This small molecule binds to this protein.
Small molecule (SMILES): O=C(c1cc(=O)[nH]c2ccccc12)N1CCN(c2ccccc2)CC1

Sequence of chain 1.A:
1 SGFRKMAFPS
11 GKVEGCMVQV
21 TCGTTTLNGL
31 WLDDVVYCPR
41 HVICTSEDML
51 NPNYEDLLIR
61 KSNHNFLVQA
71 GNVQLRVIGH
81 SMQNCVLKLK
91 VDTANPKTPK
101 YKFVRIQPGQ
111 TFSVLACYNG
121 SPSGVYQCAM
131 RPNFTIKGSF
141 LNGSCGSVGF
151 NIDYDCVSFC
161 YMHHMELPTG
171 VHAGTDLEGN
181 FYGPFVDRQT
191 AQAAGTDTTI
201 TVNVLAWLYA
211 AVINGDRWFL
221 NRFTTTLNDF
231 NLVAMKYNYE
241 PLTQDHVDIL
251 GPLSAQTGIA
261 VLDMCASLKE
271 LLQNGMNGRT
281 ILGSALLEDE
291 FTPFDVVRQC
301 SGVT

Sequence of chain 2.A:
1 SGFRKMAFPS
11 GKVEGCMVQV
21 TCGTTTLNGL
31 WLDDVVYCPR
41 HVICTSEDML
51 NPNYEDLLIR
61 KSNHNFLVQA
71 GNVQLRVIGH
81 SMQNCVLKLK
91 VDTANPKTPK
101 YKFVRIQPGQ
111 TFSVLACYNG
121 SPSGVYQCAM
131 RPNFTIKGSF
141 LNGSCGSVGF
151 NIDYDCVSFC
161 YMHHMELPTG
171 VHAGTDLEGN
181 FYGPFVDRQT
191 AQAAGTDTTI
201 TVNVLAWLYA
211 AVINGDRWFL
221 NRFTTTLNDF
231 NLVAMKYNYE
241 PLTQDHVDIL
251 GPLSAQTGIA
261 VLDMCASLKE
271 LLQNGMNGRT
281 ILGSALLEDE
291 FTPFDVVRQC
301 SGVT

Binding-site contacts:
Ligand atom C6 contacts residue HIS41 of chain 1.A at 3.9 Å.
Ligand atom O1 contacts residue HIS163 of chain 1.A at 2.6 Å (h-bond).
Ligand atom C13 contacts residue HIS163 of chain 1.A at 3.5 Å.
Ligand atom C contacts residue CYS145 of chain 1.A at 3.7 Å (hydrophobic).
Ligand atom C14 contacts residue LEU141 of chain 1.A at 3.8 Å (hydrophobic).
Ligand atom C4 contacts residue CYS145 of chain 1.A at 3.6 Å (hydrophobic).
Ligand atom O contacts residue GLY143 of chain 1.A at 3.4 Å (h-bond).
Ligand atom C9 contacts residue MET49 of chain 1.A at 3.6 Å (hydrophobic).
Ligand atom N contacts residue CYS145 of chain 1.A at 3.5 Å (h-bond).
Ligand atom C1 contacts residue CYS145 of chain 1.A at 3.8 Å (hydrophobic).
Ligand atom C19 contacts residue GLU166 of chain 1.A at 3.6 Å.
Ligand atom C14 contacts residue GLU166 of chain 1.A at 3.7 Å.
Ligand atom C7 contacts residue HIS41 of chain 1.A at 3.7 Å.
Ligand atom C10 contacts residue MET49 of chain 1.A at 3.1 Å (hydrophobic).
Ligand atom O1 contacts residue GLU166 of chain 1.A at 3.4 Å.
Ligand atom C6 contacts residue MET165 of chain 1.A at 3.8 Å (hydrophobic).
Ligand atom O1 contacts residue SER144 of chain 1.A at 3.7 Å.
Ligand atom C17 contacts residue ASN142 of chain 1.A at 3.8 Å.
Ligand atom C8 contacts residue HIS41 of chain 1.A at 3.6 Å.
Ligand atom N2 contacts residue GLU166 of chain 1.A at 2.9 Å (salt-bridge).
Ligand atom C12 contacts residue LEU141 of chain 1.A at 3.9 Å (hydrophobic).
Ligand atom C12 contacts residue SER144 of chain 1.A at 3.7 Å.
Ligand atom C13 contacts residue GLU166 of chain 1.A at 3.5 Å.
Ligand atom C8 contacts residue TYR54 of chain 1.A at 3.6 Å (hydrophobic).
Ligand atom C12 contacts residue HIS163 of chain 1.A at 3.7 Å.
Ligand atom C15 contacts residue ASN142 of chain 1.A at 3.8 Å.
Ligand atom O contacts residue ASN142 of chain 1.A at 3.0 Å (h-bond).
Ligand atom C13 contacts residue SER144 of chain 1.A at 3.7 Å.
Ligand atom C1 contacts residue HIS164 of chain 1.A at 3.6 Å.
Ligand atom C8 contacts residue ASP187 of chain 1.A at 3.4 Å.
Ligand atom O1 contacts residue PHE140 of chain 1.A at 3.2 Å.
Ligand atom C14 contacts residue PHE140 of chain 1.A at 3.8 Å (hydrophobic).
Ligand atom C9 contacts residue HIS41 of chain 1.A at 3.7 Å.
Ligand atom C7 contacts residue ASP187 of chain 1.A at 3.7 Å.
Ligand atom C7 contacts residue MET165 of chain 1.A at 3.6 Å (hydrophobic).
Ligand atom C13 contacts residue PHE140 of chain 1.A at 3.7 Å (hydrophobic).
Ligand atom N2 contacts residue PHE140 of chain 1.A at 3.0 Å (h-bond).
Ligand atom C16 contacts residue ASN142 of chain 1.A at 3.6 Å.
Ligand atom O1 contacts residue HIS172 of chain 1.A at 3.3 Å.
Ligand atom C6 contacts residue HIS164 of chain 1.A at 3.9 Å.